A small-molecule ligand and the protein it binds are described below.
Small molecule (SMILES): O=C1NC=C[C@H](O)N1

Sequence of chain 4.A:
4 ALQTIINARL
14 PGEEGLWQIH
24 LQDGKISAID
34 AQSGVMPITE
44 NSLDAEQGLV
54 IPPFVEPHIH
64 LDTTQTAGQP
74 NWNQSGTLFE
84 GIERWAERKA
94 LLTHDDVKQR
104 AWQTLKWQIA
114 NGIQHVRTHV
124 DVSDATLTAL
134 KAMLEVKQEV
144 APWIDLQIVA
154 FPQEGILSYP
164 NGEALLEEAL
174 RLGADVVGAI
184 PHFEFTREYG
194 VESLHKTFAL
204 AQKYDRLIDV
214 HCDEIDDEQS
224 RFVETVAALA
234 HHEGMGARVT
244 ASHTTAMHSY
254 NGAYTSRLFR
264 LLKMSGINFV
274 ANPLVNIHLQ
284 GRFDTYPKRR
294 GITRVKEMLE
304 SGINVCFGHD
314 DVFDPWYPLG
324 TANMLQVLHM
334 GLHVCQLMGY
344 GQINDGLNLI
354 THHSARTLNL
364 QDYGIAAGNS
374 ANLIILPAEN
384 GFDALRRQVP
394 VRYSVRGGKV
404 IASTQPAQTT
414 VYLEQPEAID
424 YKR

Binding-site contacts:
Ligand atom N3 contacts residue LEU81 of chain 4.A at 3.4 Å.
Ligand atom O4 contacts residue HIS63 of chain 4.A at 3.6 Å.
Ligand atom C2 contacts residue PHE154 of chain 4.A at 3.9 Å (hydrophobic).
Ligand atom C4 contacts residue FE1 of chain 4.B at 3.3 Å.
Ligand atom C2 contacts residue HIS214 of chain 4.A at 3.6 Å.
Ligand atom O2 contacts residue PHE154 of chain 4.A at 3.5 Å.
Ligand atom O4 contacts residue GLU217 of chain 4.A at 3.7 Å.
Ligand atom O2 contacts residue HIS214 of chain 4.A at 3.6 Å.
Ligand atom C6 contacts residue GLN156 of chain 4.A at 4.0 Å.
Ligand atom N1 contacts residue HIS63 of chain 4.A at 3.9 Å.
Ligand atom N3 contacts residue GLU217 of chain 4.A at 2.8 Å (salt-bridge).
Ligand atom C2 contacts residue LEU81 of chain 4.A at 3.6 Å (hydrophobic).
Ligand atom N3 contacts residue FE1 of chain 4.B at 3.9 Å.
Ligand atom N3 contacts residue HIS214 of chain 4.A at 3.5 Å.
Ligand atom C5 contacts residue FE1 of chain 4.B at 3.3 Å.
Ligand atom C6 contacts residue FE1 of chain 4.B at 3.8 Å.
Ligand atom N1 contacts residue GLN156 of chain 4.A at 3.0 Å (h-bond).
Ligand atom C5 contacts residue TRP319 of chain 4.A at 3.8 Å (hydrophobic).
Ligand atom C4 contacts residue ASP313 of chain 4.A at 3.6 Å.
Ligand atom C6 contacts residue TRP319 of chain 4.A at 3.6 Å (hydrophobic).
Ligand atom C2 contacts residue GLU217 of chain 4.A at 3.7 Å.
Ligand atom O4 contacts residue ASP313 of chain 4.A at 2.9 Å (salt-bridge).
Ligand atom O2 contacts residue LEU81 of chain 4.A at 3.5 Å.
Ligand atom O2 contacts residue ILE183 of chain 4.A at 3.7 Å.
Ligand atom N1 contacts residue TRP319 of chain 4.A at 3.8 Å.
Ligand atom O2 contacts residue GLU217 of chain 4.A at 3.7 Å.
Ligand atom N1 contacts residue PHE154 of chain 4.A at 3.8 Å.
Ligand atom C5 contacts residue ASP314 of chain 4.A at 3.6 Å.
Ligand atom C2 contacts residue GLN156 of chain 4.A at 3.8 Å.
Ligand atom N1 contacts residue HIS214 of chain 4.A at 4.1 Å.
Ligand atom C4 contacts residue HIS246 of chain 4.A at 3.9 Å.
Ligand atom O4 contacts residue FE1 of chain 4.B at 2.1 Å.
Ligand atom C6 contacts residue HIS63 of chain 4.A at 3.4 Å.
Ligand atom O4 contacts residue HIS214 of chain 4.A at 3.2 Å (h-bond).
Ligand atom O2 contacts residue GLN156 of chain 4.A at 3.1 Å (h-bond).
Ligand atom O4 contacts residue HIS61 of chain 4.A at 3.8 Å.
Ligand atom C5 contacts residue ASP313 of chain 4.A at 3.6 Å.
Ligand atom C5 contacts residue HIS63 of chain 4.A at 3.5 Å.
Ligand atom C4 contacts residue GLU217 of chain 4.A at 3.6 Å.
Ligand atom O4 contacts residue HIS246 of chain 4.A at 2.8 Å (h-bond).